The small molecule below binds the protein below.
Small molecule (SMILES): CC(=O)N[C@@H]1[C@@H](O)[C@H](O)[C@@H](CO)O[C@H]1O

Binding-site contacts:
Ligand atom C6 contacts residue THR37 of chain 1.C at 4.0 Å.
Ligand atom C3 contacts residue ASN35 of chain 1.C at 3.9 Å.
Ligand atom O6 contacts residue GLU39 of chain 1.C at 2.9 Å (salt-bridge).
Ligand atom O6 contacts residue THR37 of chain 1.C at 4.2 Å.
Ligand atom C6 contacts residue GLU39 of chain 1.C at 3.6 Å.
Ligand atom C7 contacts residue GLN322 of chain 1.C at 4.3 Å.
Ligand atom C2 contacts residue ASN35 of chain 1.C at 2.5 Å.
Ligand atom O7 contacts residue ASN35 of chain 1.C at 3.5 Å (h-bond).
Ligand atom C4 contacts residue ASN35 of chain 1.C at 4.3 Å.
Ligand atom C1 contacts residue ASN35 of chain 1.C at 1.5 Å.
Ligand atom C5 contacts residue THR37 of chain 1.C at 4.0 Å.
Ligand atom O5 contacts residue ASN40 of chain 1.C at 4.2 Å.
Ligand atom N2 contacts residue ASN35 of chain 1.C at 2.9 Å (h-bond).
Ligand atom C8 contacts residue GLN322 of chain 1.C at 3.6 Å.
Ligand atom N2 contacts residue GLN322 of chain 1.C at 4.1 Å.
Ligand atom C7 contacts residue ASN35 of chain 1.C at 3.4 Å.
Ligand atom O5 contacts residue THR37 of chain 1.C at 3.4 Å.
Ligand atom O5 contacts residue ASN35 of chain 1.C at 2.4 Å (h-bond).
Ligand atom C5 contacts residue ASN35 of chain 1.C at 3.7 Å.
Ligand atom C1 contacts residue THR37 of chain 1.C at 4.1 Å.

Sequence of chain 1.C:
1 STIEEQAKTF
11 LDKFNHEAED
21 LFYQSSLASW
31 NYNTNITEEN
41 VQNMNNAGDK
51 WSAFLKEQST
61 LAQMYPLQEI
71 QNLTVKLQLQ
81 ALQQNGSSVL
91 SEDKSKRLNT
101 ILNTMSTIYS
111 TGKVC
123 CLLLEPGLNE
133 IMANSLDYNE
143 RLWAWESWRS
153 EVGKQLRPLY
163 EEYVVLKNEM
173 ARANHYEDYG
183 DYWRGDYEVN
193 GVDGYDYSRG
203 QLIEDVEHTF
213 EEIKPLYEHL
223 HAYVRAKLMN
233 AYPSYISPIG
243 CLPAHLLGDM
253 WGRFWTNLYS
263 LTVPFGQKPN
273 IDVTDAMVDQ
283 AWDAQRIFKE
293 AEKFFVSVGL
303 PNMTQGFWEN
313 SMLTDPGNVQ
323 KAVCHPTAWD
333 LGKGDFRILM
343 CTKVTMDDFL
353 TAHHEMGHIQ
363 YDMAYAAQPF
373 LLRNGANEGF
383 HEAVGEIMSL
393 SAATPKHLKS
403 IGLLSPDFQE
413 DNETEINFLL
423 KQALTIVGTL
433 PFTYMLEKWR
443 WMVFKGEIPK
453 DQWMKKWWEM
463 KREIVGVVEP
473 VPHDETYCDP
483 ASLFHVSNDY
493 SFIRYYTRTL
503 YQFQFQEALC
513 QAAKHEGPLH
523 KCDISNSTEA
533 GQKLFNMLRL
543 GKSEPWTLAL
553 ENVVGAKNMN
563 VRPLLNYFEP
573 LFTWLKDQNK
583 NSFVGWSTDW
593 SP